Binding-site contacts:
Ligand atom CAQ contacts residue THR288 of chain 1.A at 4.0 Å.
Ligand atom CAJ contacts residue HEM1 of chain 1.B at 3.9 Å.
Ligand atom CLAY contacts residue SER98 of chain 1.A at 4.3 Å.
Ligand atom NAO contacts residue HEM1 of chain 1.B at 4.0 Å.
Ligand atom CAT contacts residue ILE280 of chain 1.A at 4.3 Å (hydrophobic).
Ligand atom CAH contacts residue ARG84 of chain 1.A at 4.3 Å.
Ligand atom CAH contacts residue HEM1 of chain 1.B at 3.5 Å.
Ligand atom CAS contacts residue PHE283 of chain 1.A at 4.3 Å (hydrophobic).
Ligand atom CAT contacts residue PHE283 of chain 1.A at 3.8 Å (hydrophobic).
Ligand atom CAV contacts residue ALA284 of chain 1.A at 4.3 Å (hydrophobic).
Ligand atom CAL contacts residue HEM1 of chain 1.B at 4.5 Å.
Ligand atom CAT contacts residue ALA284 of chain 1.A at 4.5 Å (hydrophobic).
Ligand atom CAP contacts residue THR288 of chain 1.A at 4.0 Å.
Ligand atom CAP contacts residue ALA284 of chain 1.A at 3.4 Å (hydrophobic).
Ligand atom CAM contacts residue HEM1 of chain 1.B at 2.7 Å.
Ligand atom CAG contacts residue ARG84 of chain 1.A at 3.5 Å.
Ligand atom CAV contacts residue SER98 of chain 1.A at 4.2 Å.
Ligand atom CAV contacts residue PHE283 of chain 1.A at 4.5 Å (hydrophobic).
Ligand atom CAG contacts residue HEM1 of chain 1.B at 4.2 Å.
Ligand atom CAQ contacts residue ALA284 of chain 1.A at 3.4 Å (hydrophobic).
Ligand atom CAX contacts residue ALA284 of chain 1.A at 4.2 Å (hydrophobic).
Ligand atom CLAY contacts residue HEM1 of chain 1.B at 3.6 Å.
Ligand atom CAF contacts residue GLY460 of chain 1.A at 4.3 Å.
Ligand atom CAQ contacts residue HEM1 of chain 1.B at 2.9 Å.
Ligand atom CAB contacts residue ALA349 of chain 1.A at 4.2 Å (hydrophobic).
Ligand atom CAD contacts residue ALA349 of chain 1.A at 4.1 Å (hydrophobic).
Ligand atom CAD contacts residue LEU461 of chain 1.A at 4.1 Å (hydrophobic).
Ligand atom CAD contacts residue GLY460 of chain 1.A at 4.1 Å.
Ligand atom NAN contacts residue HEM1 of chain 1.B at 1.9 Å.
Ligand atom CAB contacts residue THR288 of chain 1.A at 4.1 Å.
Ligand atom CLAY contacts residue ALA284 of chain 1.A at 4.0 Å.
Ligand atom CAI contacts residue SER98 of chain 1.A at 4.4 Å.
Ligand atom NAN contacts residue CYS421 of chain 1.A at 4.0 Å.
Ligand atom CAB contacts residue LEU461 of chain 1.A at 4.2 Å (hydrophobic).
Ligand atom CAA contacts residue THR288 of chain 1.A at 3.9 Å.
Ligand atom CAD contacts residue ILE348 of chain 1.A at 3.9 Å (hydrophobic).
Ligand atom CAV contacts residue ILE280 of chain 1.A at 4.0 Å (hydrophobic).
Ligand atom CAP contacts residue HEM1 of chain 1.B at 4.0 Å.
Ligand atom CAI contacts residue ARG84 of chain 1.A at 4.1 Å.
Ligand atom CAB contacts residue ILE348 of chain 1.A at 3.9 Å (hydrophobic).

This small molecule binds to this protein.
Small molecule (SMILES): Clc1ccccc1C(c1ccccc1)(c1ccccc1)n1ccnc1

Sequence of chain 1.A:
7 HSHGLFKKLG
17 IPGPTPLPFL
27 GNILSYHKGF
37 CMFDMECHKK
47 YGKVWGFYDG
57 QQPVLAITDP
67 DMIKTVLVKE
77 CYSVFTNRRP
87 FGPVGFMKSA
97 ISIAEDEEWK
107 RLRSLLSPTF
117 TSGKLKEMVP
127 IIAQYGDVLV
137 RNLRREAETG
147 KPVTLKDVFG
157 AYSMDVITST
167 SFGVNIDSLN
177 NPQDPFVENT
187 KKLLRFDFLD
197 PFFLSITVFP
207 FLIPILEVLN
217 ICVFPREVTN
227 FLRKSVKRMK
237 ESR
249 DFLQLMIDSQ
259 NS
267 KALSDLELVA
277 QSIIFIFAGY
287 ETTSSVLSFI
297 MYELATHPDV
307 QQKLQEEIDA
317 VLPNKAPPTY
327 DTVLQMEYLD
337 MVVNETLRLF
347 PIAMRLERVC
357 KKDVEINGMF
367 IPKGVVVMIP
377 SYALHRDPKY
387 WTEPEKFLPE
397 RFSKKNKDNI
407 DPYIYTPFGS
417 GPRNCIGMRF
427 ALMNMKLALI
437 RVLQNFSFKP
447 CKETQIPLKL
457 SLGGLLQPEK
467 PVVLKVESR